Binding-site contacts:
Ligand atom N5 contacts residue ASN247 of chain 1.E at 2.8 Å (h-bond).
Ligand atom C1 contacts residue SER249 of chain 1.E at 3.2 Å.
Ligand atom C6 contacts residue SER43 of chain 1.E at 3.5 Å.
Ligand atom N5 contacts residue PHE50 of chain 1.A at 3.6 Å.
Ligand atom O9 contacts residue LYS42 of chain 1.E at 3.3 Å.
Ligand atom C5 contacts residue LEU44 of chain 1.E at 3.5 Å (hydrophobic).
Ligand atom C5 contacts residue ASN247 of chain 1.E at 3.5 Å.
Ligand atom C6 contacts residue LEU44 of chain 1.E at 3.7 Å (hydrophobic).
Ligand atom O3 contacts residue ASN113 of chain 1.D at 3.5 Å.
Ligand atom O2 contacts residue ASN113 of chain 1.D at 3.1 Å (h-bond).
Ligand atom C9 contacts residue SER43 of chain 1.E at 2.9 Å.
Ligand atom O1A contacts residue ASN247 of chain 1.E at 3.5 Å.
Ligand atom C10 contacts residue GLN37 of chain 1.E at 3.5 Å.
Ligand atom O2 contacts residue THR251 of chain 1.E at 3.5 Å.
Ligand atom O1A contacts residue SER249 of chain 1.E at 2.4 Å (h-bond).
Ligand atom N5 contacts residue GLN253 of chain 1.E at 3.7 Å.
Ligand atom O7 contacts residue GLN37 of chain 1.E at 2.9 Å (h-bond).
Ligand atom C3 contacts residue ASN113 of chain 1.D at 3.7 Å.
Ligand atom C8 contacts residue SER43 of chain 1.E at 3.1 Å.
Ligand atom O9 contacts residue SER43 of chain 1.E at 2.2 Å (h-bond).
Ligand atom C11 contacts residue PHE50 of chain 1.A at 3.3 Å (hydrophobic).
Ligand atom C9 contacts residue GLN37 of chain 1.E at 3.5 Å.
Ligand atom C7 contacts residue GLN37 of chain 1.E at 3.2 Å.
Ligand atom O1B contacts residue THR251 of chain 1.E at 2.5 Å (h-bond).
Ligand atom C1 contacts residue THR251 of chain 1.E at 3.4 Å.
Ligand atom C6 contacts residue GLN59 of chain 1.E at 3.5 Å.
Ligand atom O6 contacts residue GLN59 of chain 1.E at 3.1 Å (h-bond).
Ligand atom O4 contacts residue PHE50 of chain 1.A at 3.3 Å.
Ligand atom C5 contacts residue SER43 of chain 1.E at 3.7 Å.
Ligand atom O8 contacts residue SER43 of chain 1.E at 2.5 Å (h-bond).
Ligand atom C8 contacts residue SER249 of chain 1.E at 3.5 Å.
Ligand atom C4 contacts residue LEU44 of chain 1.E at 3.3 Å (hydrophobic).
Ligand atom O1A contacts residue THR251 of chain 1.E at 3.6 Å (h-bond).
Ligand atom C4 contacts residue ASN247 of chain 1.E at 3.5 Å.
Ligand atom O6 contacts residue SER43 of chain 1.E at 3.0 Å (h-bond).
Ligand atom O10 contacts residue GLN37 of chain 1.E at 3.2 Å.
Ligand atom C6 contacts residue ALA45 of chain 1.E at 3.7 Å (hydrophobic).
Ligand atom O1B contacts residue SER249 of chain 1.E at 3.3 Å (h-bond).
Ligand atom C10 contacts residue PHE50 of chain 1.A at 3.5 Å (hydrophobic).
Ligand atom C7 contacts residue GLN253 of chain 1.E at 3.5 Å.

The small molecule below binds the protein below.
Small molecule (SMILES): CC(=O)N[C@H]1[C@H](O[C@@H]2[C@H](O[C@]3(C(=O)O)C[C@H](O)[C@@H](NC(C)=O)[C@H]([C@H](O)[C@H](O)CO)O3)[C@@H](O)[C@H](O[C@H]3[C@H](O)[C@@H](O)[C@H](O)O[C@@H]3CO)O[C@@H]2CO)O[C@H](CO)[C@H](O)[C@@H]1O[C@@H]1O[C@H](CO)[C@H](O)[C@H](O)[C@H]1O

Sequence of chain 1.A:
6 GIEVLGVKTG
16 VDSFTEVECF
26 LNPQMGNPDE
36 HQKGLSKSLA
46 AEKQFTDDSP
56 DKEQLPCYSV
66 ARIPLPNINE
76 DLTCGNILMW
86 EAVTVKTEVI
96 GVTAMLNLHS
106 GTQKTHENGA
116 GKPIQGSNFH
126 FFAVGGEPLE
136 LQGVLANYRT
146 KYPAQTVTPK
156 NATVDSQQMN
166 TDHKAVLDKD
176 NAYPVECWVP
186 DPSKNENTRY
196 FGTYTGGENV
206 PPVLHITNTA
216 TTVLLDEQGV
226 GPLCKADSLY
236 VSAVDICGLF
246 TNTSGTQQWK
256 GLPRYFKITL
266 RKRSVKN

Sequence of chain 1.E:
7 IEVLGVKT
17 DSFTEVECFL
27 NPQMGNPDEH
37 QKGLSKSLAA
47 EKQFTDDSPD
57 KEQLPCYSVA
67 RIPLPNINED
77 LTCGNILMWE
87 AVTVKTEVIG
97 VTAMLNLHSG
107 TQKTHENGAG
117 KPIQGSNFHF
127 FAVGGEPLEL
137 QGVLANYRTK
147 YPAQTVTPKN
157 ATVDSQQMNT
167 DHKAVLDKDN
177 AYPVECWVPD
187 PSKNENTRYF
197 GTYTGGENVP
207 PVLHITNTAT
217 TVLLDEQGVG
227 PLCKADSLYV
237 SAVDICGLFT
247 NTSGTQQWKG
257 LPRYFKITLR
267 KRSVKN

Sequence of chain 1.D:
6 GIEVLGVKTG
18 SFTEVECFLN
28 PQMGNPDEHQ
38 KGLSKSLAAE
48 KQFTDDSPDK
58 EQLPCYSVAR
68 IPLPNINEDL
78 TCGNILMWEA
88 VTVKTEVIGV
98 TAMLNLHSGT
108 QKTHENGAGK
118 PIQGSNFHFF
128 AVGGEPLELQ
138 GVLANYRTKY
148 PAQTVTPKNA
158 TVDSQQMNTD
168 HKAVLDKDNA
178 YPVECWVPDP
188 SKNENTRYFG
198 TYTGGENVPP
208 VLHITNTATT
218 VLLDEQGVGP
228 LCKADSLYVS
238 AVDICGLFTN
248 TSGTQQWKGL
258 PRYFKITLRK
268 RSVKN